Sequence of chain 1.C:
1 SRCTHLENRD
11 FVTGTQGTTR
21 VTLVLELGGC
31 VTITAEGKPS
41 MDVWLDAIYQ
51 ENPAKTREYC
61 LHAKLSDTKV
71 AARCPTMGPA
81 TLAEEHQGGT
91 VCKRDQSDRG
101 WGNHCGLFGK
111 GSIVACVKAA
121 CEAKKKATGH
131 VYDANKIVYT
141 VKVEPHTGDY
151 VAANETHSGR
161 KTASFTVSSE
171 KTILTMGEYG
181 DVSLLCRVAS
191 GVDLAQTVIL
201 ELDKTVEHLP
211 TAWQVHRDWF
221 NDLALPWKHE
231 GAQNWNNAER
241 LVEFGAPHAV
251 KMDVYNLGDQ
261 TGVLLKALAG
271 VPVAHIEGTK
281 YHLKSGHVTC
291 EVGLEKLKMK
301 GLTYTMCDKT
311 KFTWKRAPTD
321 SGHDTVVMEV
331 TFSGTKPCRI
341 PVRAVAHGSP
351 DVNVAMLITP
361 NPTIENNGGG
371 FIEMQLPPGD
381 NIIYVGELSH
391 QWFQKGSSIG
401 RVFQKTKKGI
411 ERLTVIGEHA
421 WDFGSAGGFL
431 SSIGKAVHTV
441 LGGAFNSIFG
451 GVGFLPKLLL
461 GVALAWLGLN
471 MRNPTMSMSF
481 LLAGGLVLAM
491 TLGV

Binding-site contacts:
Ligand atom C6 contacts residue ASN154 of chain 1.C at 3.8 Å.
Ligand atom C7 contacts residue ASN154 of chain 1.C at 3.4 Å.
Ligand atom C8 contacts residue ASN154 of chain 1.C at 3.6 Å.
Ligand atom N2 contacts residue ASN154 of chain 1.C at 2.8 Å (h-bond).
Ligand atom O7 contacts residue GLU155 of chain 1.C at 3.8 Å.
Ligand atom C8 contacts residue GLU155 of chain 1.C at 3.6 Å.
Ligand atom C5 contacts residue ASN154 of chain 1.C at 3.7 Å.
Ligand atom C7 contacts residue GLU155 of chain 1.C at 4.2 Å.
Ligand atom C3 contacts residue ASN154 of chain 1.C at 3.8 Å.
Ligand atom C1 contacts residue ASN154 of chain 1.C at 1.4 Å.
Ligand atom C2 contacts residue ASN154 of chain 1.C at 2.4 Å.
Ligand atom O7 contacts residue ASN154 of chain 1.C at 3.2 Å (h-bond).
Ligand atom C5 contacts residue ASN154 of chain 1.C at 4.3 Å.
Ligand atom O5 contacts residue ASN154 of chain 1.C at 2.4 Å (h-bond).
Ligand atom C4 contacts residue ASN154 of chain 1.C at 4.3 Å.

This protein binds this small molecule.
Small molecule (SMILES): CC(=O)N[C@H]1[C@H](O[C@H]2[C@H](O)[C@@H](NC(C)=O)CO[C@@H]2CO[C@@H]2O[C@@H](C)[C@@H](O)[C@@H](O)[C@@H]2O)O[C@H](CO)[C@@H](O)[C@@H]1O